Sequence of chain 1.C:
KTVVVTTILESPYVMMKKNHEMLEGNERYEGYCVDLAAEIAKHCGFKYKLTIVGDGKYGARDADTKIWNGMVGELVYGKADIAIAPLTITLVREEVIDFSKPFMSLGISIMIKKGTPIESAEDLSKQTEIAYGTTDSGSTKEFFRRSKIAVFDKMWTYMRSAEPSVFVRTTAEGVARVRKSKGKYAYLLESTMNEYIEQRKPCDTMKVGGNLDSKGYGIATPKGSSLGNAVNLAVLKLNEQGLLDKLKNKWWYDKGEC

This small molecule binds to this protein.
Small molecule (SMILES): Cc1onc(O)c1C[C@H](N)C(=O)O

Binding-site contacts:
Ligand atom N contacts residue GLU193 of chain 1.C at 2.9 Å (salt-bridge).
Ligand atom OE2 contacts residue GLU193 of chain 1.C at 3.4 Å (salt-bridge).
Ligand atom OT2 contacts residue LEU90 of chain 1.C at 3.7 Å.
Ligand atom OT1 contacts residue GLY141 of chain 1.C at 3.2 Å.
Ligand atom OT1 contacts residue TYR61 of chain 1.C at 3.4 Å.
Ligand atom CE2 contacts residue GLU193 of chain 1.C at 3.7 Å.
Ligand atom CA contacts residue SER142 of chain 1.C at 3.5 Å.
Ligand atom CD1 contacts residue THR143 of chain 1.C at 3.8 Å.
Ligand atom OT2 contacts residue SER142 of chain 1.C at 3.7 Å.
Ligand atom CE2 contacts residue PRO89 of chain 1.C at 3.8 Å (hydrophobic).
Ligand atom OT2 contacts residue PRO89 of chain 1.C at 3.9 Å.
Ligand atom C contacts residue SER142 of chain 1.C at 3.2 Å.
Ligand atom CD2 contacts residue MET196 of chain 1.C at 3.2 Å (hydrophobic).
Ligand atom OT1 contacts residue ARG96 of chain 1.C at 3.0 Å (salt-bridge).
Ligand atom OE2 contacts residue MET196 of chain 1.C at 2.7 Å (h-bond).
Ligand atom CE2 contacts residue MET196 of chain 1.C at 2.9 Å (hydrophobic).
Ligand atom OT2 contacts residue THR91 of chain 1.C at 3.0 Å (h-bond).
Ligand atom OE1 contacts residue THR143 of chain 1.C at 2.8 Å (h-bond).
Ligand atom CE2 contacts residue TYR220 of chain 1.C at 3.7 Å (hydrophobic).
Ligand atom CA contacts residue THR91 of chain 1.C at 3.6 Å.
Ligand atom OT2 contacts residue ARG96 of chain 1.C at 2.8 Å (salt-bridge).
Ligand atom CG contacts residue GLU193 of chain 1.C at 3.4 Å.
Ligand atom N contacts residue THR91 of chain 1.C at 3.0 Å (h-bond).
Ligand atom CA contacts residue GLU193 of chain 1.C at 3.5 Å.
Ligand atom C contacts residue TYR61 of chain 1.C at 3.6 Å (hydrophobic).
Ligand atom CD1 contacts residue GLU193 of chain 1.C at 3.6 Å.
Ligand atom OT1 contacts residue SER142 of chain 1.C at 3.0 Å (h-bond).
Ligand atom C contacts residue THR91 of chain 1.C at 3.9 Å.
Ligand atom CA contacts residue PRO89 of chain 1.C at 4.0 Å (hydrophobic).
Ligand atom CD2 contacts residue GLU193 of chain 1.C at 3.1 Å.
Ligand atom CE2 contacts residue TYR61 of chain 1.C at 3.2 Å (hydrophobic).
Ligand atom OT2 contacts residue TYR61 of chain 1.C at 3.7 Å.
Ligand atom CB contacts residue GLU193 of chain 1.C at 4.0 Å.
Ligand atom NE1 contacts residue LEU192 of chain 1.C at 3.6 Å.
Ligand atom NE1 contacts residue GLU193 of chain 1.C at 2.9 Å (salt-bridge).
Ligand atom N contacts residue TYR220 of chain 1.C at 3.6 Å.
Ligand atom C contacts residue ARG96 of chain 1.C at 3.6 Å.
Ligand atom N contacts residue PRO89 of chain 1.C at 2.7 Å (h-bond).
Ligand atom NE1 contacts residue MET196 of chain 1.C at 3.9 Å.
Ligand atom CB contacts residue TYR61 of chain 1.C at 3.6 Å (hydrophobic).